The protein below binds the small molecule below.
Small molecule (SMILES): CC(C)=CCC/C(C)=C/CC/C(C)=C/CCN(C)CCO[P](=O)(O)OP(=O)(O)O

Sequence of chain 1.D:
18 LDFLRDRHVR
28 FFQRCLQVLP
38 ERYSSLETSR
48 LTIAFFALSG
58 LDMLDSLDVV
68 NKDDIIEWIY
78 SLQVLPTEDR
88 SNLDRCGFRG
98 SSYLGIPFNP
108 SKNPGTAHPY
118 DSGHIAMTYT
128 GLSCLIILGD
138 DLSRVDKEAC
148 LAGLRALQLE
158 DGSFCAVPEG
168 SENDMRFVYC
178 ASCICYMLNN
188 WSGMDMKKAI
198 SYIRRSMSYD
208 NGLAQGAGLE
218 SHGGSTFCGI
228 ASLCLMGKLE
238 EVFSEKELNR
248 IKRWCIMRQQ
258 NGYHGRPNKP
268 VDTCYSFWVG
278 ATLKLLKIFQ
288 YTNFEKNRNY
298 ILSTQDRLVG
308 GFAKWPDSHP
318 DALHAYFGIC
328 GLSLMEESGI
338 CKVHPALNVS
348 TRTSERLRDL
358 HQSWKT

Binding-site contacts:
Ligand atom PB contacts residue ARG263 of chain 1.D at 3.7 Å.
Ligand atom O1B contacts residue LYS266 of chain 1.D at 2.9 Å (salt-bridge).
Ligand atom C17 contacts residue TYR126 of chain 1.D at 3.9 Å (hydrophobic).
Ligand atom N3 contacts residue TYR166 of chain 1.C at 3.9 Å.
Ligand atom C9 contacts residue GLY221 of chain 1.D at 3.9 Å.
Ligand atom C8 contacts residue GLY221 of chain 1.D at 4.0 Å.
Ligand atom C4 contacts residue VAL8 of chain 1.N at 3.8 Å (hydrophobic).
Ligand atom O2B contacts residue ARG263 of chain 1.D at 3.7 Å.
Ligand atom C12 contacts residue CYS225 of chain 1.D at 3.8 Å (hydrophobic).
Ligand atom C19 contacts residue TYR126 of chain 1.D at 3.9 Å (hydrophobic).
Ligand atom C14 contacts residue ARG173 of chain 1.D at 3.6 Å.
Ligand atom C10 contacts residue TYR272 of chain 1.D at 3.5 Å (hydrophobic).
Ligand atom C16 contacts residue TYR176 of chain 1.D at 3.8 Å (hydrophobic).
Ligand atom C1 contacts residue TYR200 of chain 1.C at 3.5 Å (hydrophobic).
Ligand atom O1A contacts residue LYS198 of chain 1.C at 3.6 Å.
Ligand atom O1A contacts residue ARG263 of chain 1.D at 3.0 Å (salt-bridge).
Ligand atom C2 contacts residue TYR166 of chain 1.C at 3.7 Å (hydrophobic).
Ligand atom C1 contacts residue HIS201 of chain 1.C at 3.7 Å.
Ligand atom O3B contacts residue TYR272 of chain 1.D at 3.7 Å.
Ligand atom C12 contacts residue TRP275 of chain 1.D at 3.8 Å (hydrophobic).
Ligand atom C14 contacts residue PHE10 of chain 1.N at 3.7 Å (hydrophobic).
Ligand atom C5 contacts residue TYR166 of chain 1.C at 3.7 Å (hydrophobic).
Ligand atom O2B contacts residue TYR272 of chain 1.D at 3.5 Å (h-bond).
Ligand atom O2B contacts residue HIS219 of chain 1.D at 2.5 Å (h-bond).
Ligand atom C15 contacts residue ARG173 of chain 1.D at 3.8 Å.
Ligand atom C9 contacts residue TRP275 of chain 1.D at 3.9 Å (hydrophobic).
Ligand atom C6 contacts residue HIS219 of chain 1.D at 3.6 Å.
Ligand atom C18 contacts residue TYR126 of chain 1.D at 3.7 Å (hydrophobic).
Ligand atom C19 contacts residue ASN345 of chain 1.D at 3.6 Å.
Ligand atom C11 contacts residue ARG173 of chain 1.D at 3.7 Å.
Ligand atom O1A contacts residue TYR200 of chain 1.C at 3.1 Å (h-bond).
Ligand atom C12 contacts residue ARG173 of chain 1.D at 3.8 Å.
Ligand atom C15 contacts residue TYR176 of chain 1.D at 3.9 Å (hydrophobic).
Ligand atom C10 contacts residue TRP275 of chain 1.D at 3.5 Å (hydrophobic).
Ligand atom C13 contacts residue ARG173 of chain 1.D at 3.8 Å.
Ligand atom C20 contacts residue THR127 of chain 1.D at 3.7 Å.
Ligand atom O1B contacts residue ARG263 of chain 1.D at 3.0 Å (salt-bridge).
Ligand atom O1A contacts residue ASN199 of chain 1.C at 3.9 Å.
Ligand atom C14 contacts residue ILE9 of chain 1.N at 3.8 Å (hydrophobic).
Ligand atom O2A contacts residue LYS164 of chain 1.C at 3.0 Å (salt-bridge).

Sequence of chain 1.N:
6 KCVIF

Sequence of chain 1.C:
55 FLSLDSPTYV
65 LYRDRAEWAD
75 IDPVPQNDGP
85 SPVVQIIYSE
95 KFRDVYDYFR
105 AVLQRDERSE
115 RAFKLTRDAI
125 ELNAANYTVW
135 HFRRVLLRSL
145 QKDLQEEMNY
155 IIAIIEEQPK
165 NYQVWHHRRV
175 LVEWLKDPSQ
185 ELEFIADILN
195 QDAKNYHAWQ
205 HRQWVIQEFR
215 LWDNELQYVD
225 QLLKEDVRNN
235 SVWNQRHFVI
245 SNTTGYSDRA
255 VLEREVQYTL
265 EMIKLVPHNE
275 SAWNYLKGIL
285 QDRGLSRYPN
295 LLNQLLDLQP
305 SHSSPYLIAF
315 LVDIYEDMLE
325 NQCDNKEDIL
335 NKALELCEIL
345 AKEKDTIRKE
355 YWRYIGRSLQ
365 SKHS